The small molecule below binds the protein below.
Small molecule (SMILES): CC(=O)N[C@@H]1[C@@H](O)[C@H](O)[C@@H](CO)O[C@H]1O

Sequence of chain 1.A:
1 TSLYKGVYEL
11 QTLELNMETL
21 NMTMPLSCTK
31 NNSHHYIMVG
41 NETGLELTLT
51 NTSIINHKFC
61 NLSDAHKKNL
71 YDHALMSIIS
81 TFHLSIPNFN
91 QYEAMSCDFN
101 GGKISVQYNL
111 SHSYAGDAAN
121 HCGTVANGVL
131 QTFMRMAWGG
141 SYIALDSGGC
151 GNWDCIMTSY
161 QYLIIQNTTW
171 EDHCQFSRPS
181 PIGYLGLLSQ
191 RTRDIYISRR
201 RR

Binding-site contacts:
Ligand atom N2 contacts residue SER159 of chain 1.A at 3.1 Å (h-bond).
Ligand atom C3 contacts residue NAG1 of chain 1.N at 3.4 Å.
Ligand atom C3 contacts residue SER159 of chain 1.A at 3.3 Å.
Ligand atom C7 contacts residue ASN51 of chain 1.A at 3.7 Å.
Ligand atom O3 contacts residue NAG1 of chain 1.N at 3.2 Å.
Ligand atom O3 contacts residue SER159 of chain 1.A at 3.8 Å.
Ligand atom C5 contacts residue NAG1 of chain 1.N at 4.1 Å.
Ligand atom C1 contacts residue ASN51 of chain 1.A at 1.4 Å.
Ligand atom C6 contacts residue GLN161 of chain 1.A at 4.1 Å.
Ligand atom C2 contacts residue SER159 of chain 1.A at 3.7 Å.
Ligand atom O7 contacts residue ASN51 of chain 1.A at 3.9 Å.
Ligand atom C3 contacts residue ASN51 of chain 1.A at 3.8 Å.
Ligand atom O5 contacts residue ASN51 of chain 1.A at 2.4 Å (h-bond).
Ligand atom C5 contacts residue ASN51 of chain 1.A at 3.7 Å.
Ligand atom O7 contacts residue SER159 of chain 1.A at 4.1 Å.
Ligand atom C5 contacts residue GLN161 of chain 1.A at 3.6 Å.
Ligand atom C7 contacts residue SER159 of chain 1.A at 3.9 Å.
Ligand atom C8 contacts residue ASN51 of chain 1.A at 4.4 Å.
Ligand atom C1 contacts residue SER159 of chain 1.A at 3.9 Å.
Ligand atom C2 contacts residue ASN51 of chain 1.A at 2.5 Å.
Ligand atom C4 contacts residue NAG1 of chain 1.N at 3.8 Å.
Ligand atom N2 contacts residue ASN51 of chain 1.A at 2.8 Å (h-bond).
Ligand atom C4 contacts residue ASN51 of chain 1.A at 4.2 Å.
Ligand atom O6 contacts residue NAG1 of chain 1.N at 4.0 Å.
Ligand atom O4 contacts residue NAG1 of chain 1.N at 2.9 Å.
Ligand atom O5 contacts residue GLN161 of chain 1.A at 3.7 Å.
Ligand atom C1 contacts residue GLN161 of chain 1.A at 3.2 Å.